Binding-site contacts:
Ligand atom C3 contacts residue ASN124 of chain 1.A at 3.9 Å.
Ligand atom C8 contacts residue ILE122 of chain 1.A at 3.7 Å (hydrophobic).
Ligand atom C7 contacts residue ASN124 of chain 1.A at 3.8 Å.
Ligand atom C2 contacts residue ASN124 of chain 1.A at 2.6 Å.
Ligand atom O7 contacts residue TYR92 of chain 1.A at 4.3 Å.
Ligand atom C7 contacts residue ARG121 of chain 1.A at 4.5 Å.
Ligand atom N2 contacts residue ASN124 of chain 1.A at 3.0 Å (h-bond).
Ligand atom O5 contacts residue ASN124 of chain 1.A at 2.3 Å (h-bond).
Ligand atom O7 contacts residue ASN124 of chain 1.A at 3.9 Å.
Ligand atom O7 contacts residue ARG121 of chain 1.A at 3.4 Å (salt-bridge).
Ligand atom C5 contacts residue ASN124 of chain 1.A at 3.6 Å.
Ligand atom C8 contacts residue ARG121 of chain 1.A at 4.1 Å.
Ligand atom C4 contacts residue ASN124 of chain 1.A at 4.2 Å.
Ligand atom C1 contacts residue ASN124 of chain 1.A at 1.4 Å.

Sequence of chain 1.A:
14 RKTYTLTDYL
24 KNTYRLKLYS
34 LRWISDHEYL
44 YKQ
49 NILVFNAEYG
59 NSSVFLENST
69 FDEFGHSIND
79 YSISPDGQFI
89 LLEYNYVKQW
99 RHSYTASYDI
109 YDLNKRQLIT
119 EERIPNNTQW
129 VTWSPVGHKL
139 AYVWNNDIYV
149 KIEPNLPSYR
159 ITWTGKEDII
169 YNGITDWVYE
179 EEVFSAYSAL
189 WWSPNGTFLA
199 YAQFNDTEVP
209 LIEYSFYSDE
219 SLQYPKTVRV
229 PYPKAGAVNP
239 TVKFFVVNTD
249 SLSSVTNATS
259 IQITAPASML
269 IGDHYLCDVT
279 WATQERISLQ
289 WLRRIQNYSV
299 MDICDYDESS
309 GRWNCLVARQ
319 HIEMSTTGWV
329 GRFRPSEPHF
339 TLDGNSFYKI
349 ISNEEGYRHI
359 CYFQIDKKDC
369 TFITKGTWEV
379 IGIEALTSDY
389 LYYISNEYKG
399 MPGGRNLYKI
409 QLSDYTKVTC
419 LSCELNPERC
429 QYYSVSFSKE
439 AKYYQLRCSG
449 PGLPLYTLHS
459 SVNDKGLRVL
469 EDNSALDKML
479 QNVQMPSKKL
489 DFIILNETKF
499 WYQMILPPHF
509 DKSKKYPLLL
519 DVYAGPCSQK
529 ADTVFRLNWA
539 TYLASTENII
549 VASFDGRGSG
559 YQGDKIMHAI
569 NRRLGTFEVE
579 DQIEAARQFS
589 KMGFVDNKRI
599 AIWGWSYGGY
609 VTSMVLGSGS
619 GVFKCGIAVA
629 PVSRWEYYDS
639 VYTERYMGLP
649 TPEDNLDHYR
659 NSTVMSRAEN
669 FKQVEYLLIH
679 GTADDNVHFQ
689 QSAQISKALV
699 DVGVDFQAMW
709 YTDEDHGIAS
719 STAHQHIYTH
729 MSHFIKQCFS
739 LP

This small molecule binds to this protein.
Small molecule (SMILES): CC(=O)N[C@H]1[C@H](O[C@H]2[C@H](O)[C@@H](NC(C)=O)CO[C@@H]2CO)O[C@H](CO)[C@@H](O)[C@@H]1O